Binding-site contacts:
Ligand atom C4 contacts residue TYR82 of chain 1.B at 4.3 Å (hydrophobic).
Ligand atom N1 contacts residue ASP171 of chain 1.B at 4.3 Å.
Ligand atom N3 contacts residue ASP171 of chain 1.B at 4.2 Å.
Ligand atom N8 contacts residue TYR82 of chain 1.B at 3.1 Å (h-bond).
Ligand atom O6 contacts residue LYS143 of chain 1.B at 3.0 Å (salt-bridge).
Ligand atom N3 contacts residue LEU170 of chain 1.B at 3.7 Å.
Ligand atom N3 contacts residue PRP1 of chain 1.J at 4.4 Å.
Ligand atom C9 contacts residue PRP1 of chain 1.J at 3.7 Å.
Ligand atom O6 contacts residue PHE164 of chain 1.B at 3.4 Å.
Ligand atom C5 contacts residue ILE113 of chain 1.B at 4.2 Å (hydrophobic).
Ligand atom O6 contacts residue ILE113 of chain 1.B at 4.2 Å.
Ligand atom C6 contacts residue VAL165 of chain 1.B at 3.7 Å (hydrophobic).
Ligand atom C9 contacts residue ILE113 of chain 1.B at 4.2 Å (hydrophobic).
Ligand atom C9 contacts residue TYR82 of chain 1.B at 3.4 Å (hydrophobic).
Ligand atom C2 contacts residue ASP171 of chain 1.B at 3.5 Å.
Ligand atom C2 contacts residue PHE164 of chain 1.B at 3.5 Å (hydrophobic).
Ligand atom C4 contacts residue ILE113 of chain 1.B at 4.2 Å (hydrophobic).
Ligand atom N7 contacts residue ASP115 of chain 1.B at 3.5 Å (salt-bridge).
Ligand atom N7 contacts residue LYS143 of chain 1.B at 3.1 Å (salt-bridge).
Ligand atom C5 contacts residue PHE164 of chain 1.B at 3.7 Å (hydrophobic).
Ligand atom N3 contacts residue PHE164 of chain 1.B at 4.1 Å.
Ligand atom N8 contacts residue ILE113 of chain 1.B at 4.5 Å.
Ligand atom N7 contacts residue ILE113 of chain 1.B at 4.1 Å.
Ligand atom N7 contacts residue TYR82 of chain 1.B at 4.0 Å.
Ligand atom N8 contacts residue LYS143 of chain 1.B at 4.3 Å.
Ligand atom C6 contacts residue PHE164 of chain 1.B at 3.6 Å (hydrophobic).
Ligand atom N1 contacts residue LEU170 of chain 1.B at 4.3 Å.
Ligand atom N3 contacts residue ILE113 of chain 1.B at 4.3 Å.
Ligand atom C2 contacts residue VAL165 of chain 1.B at 3.5 Å (hydrophobic).
Ligand atom C5 contacts residue LYS143 of chain 1.B at 3.8 Å.
Ligand atom C6 contacts residue ILE113 of chain 1.B at 4.3 Å (hydrophobic).
Ligand atom O6 contacts residue VAL165 of chain 1.B at 2.9 Å (h-bond).
Ligand atom O6 contacts residue ALA163 of chain 1.B at 3.3 Å (h-bond).
Ligand atom C2 contacts residue LEU170 of chain 1.B at 3.7 Å (hydrophobic).
Ligand atom C6 contacts residue LYS143 of chain 1.B at 3.7 Å.
Ligand atom N8 contacts residue PRP1 of chain 1.J at 3.8 Å.
Ligand atom N1 contacts residue PHE164 of chain 1.B at 3.4 Å.
Ligand atom N8 contacts residue ASP115 of chain 1.B at 3.5 Å (salt-bridge).
Ligand atom C4 contacts residue PHE164 of chain 1.B at 4.2 Å (hydrophobic).
Ligand atom N1 contacts residue VAL165 of chain 1.B at 2.8 Å (h-bond).

This protein binds this small molecule.
Small molecule (SMILES): Oc1ncnc2cn[nH]c12

Sequence of chain 1.B:
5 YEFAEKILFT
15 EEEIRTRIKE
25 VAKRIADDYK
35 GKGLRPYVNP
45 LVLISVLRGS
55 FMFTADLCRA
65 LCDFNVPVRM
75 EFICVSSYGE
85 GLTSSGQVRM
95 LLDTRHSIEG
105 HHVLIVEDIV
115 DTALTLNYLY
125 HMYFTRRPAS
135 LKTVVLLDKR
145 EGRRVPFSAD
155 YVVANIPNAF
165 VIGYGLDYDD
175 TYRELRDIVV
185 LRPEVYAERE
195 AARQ